This protein binds this small molecule.
Small molecule (SMILES): CCCCCCCCCO[C@@H]1O[C@H](CO)[C@@H](O[C@H]2O[C@H](CO)[C@@H](O)[C@H](O)[C@H]2O)[C@H](O)[C@H]1O

Binding-site contacts:
Ligand atom O6 contacts residue TYR192 of chain 1.A at 3.8 Å.
Ligand atom C22 contacts residue ILE316 of chain 1.A at 4.3 Å (hydrophobic).
Ligand atom O16 contacts residue LYS315 of chain 1.A at 4.4 Å.
Ligand atom C25 contacts residue LEU314 of chain 1.A at 4.4 Å (hydrophobic).
Ligand atom C1 contacts residue LEU314 of chain 1.A at 3.7 Å (hydrophobic).
Ligand atom O2 contacts residue ASN193 of chain 1.A at 4.1 Å.
Ligand atom C22 contacts residue ILE183 of chain 1.A at 3.6 Å (hydrophobic).
Ligand atom O6 contacts residue PRO187 of chain 1.A at 4.0 Å.
Ligand atom C28 contacts residue ILE183 of chain 1.A at 4.4 Å (hydrophobic).
Ligand atom C7 contacts residue LYS315 of chain 1.A at 3.9 Å.
Ligand atom C9 contacts residue LYS315 of chain 1.A at 4.3 Å.
Ligand atom C4 contacts residue LYS315 of chain 1.A at 3.6 Å.
Ligand atom C57 contacts residue PRO187 of chain 1.A at 3.9 Å (hydrophobic).
Ligand atom C6 contacts residue LEU314 of chain 1.A at 4.1 Å (hydrophobic).
Ligand atom C11 contacts residue TYR192 of chain 1.A at 4.2 Å (hydrophobic).
Ligand atom C2 contacts residue LEU314 of chain 1.A at 4.2 Å (hydrophobic).
Ligand atom O2 contacts residue LYS315 of chain 1.A at 3.8 Å.
Ligand atom O2 contacts residue GLY196 of chain 1.A at 3.9 Å.
Ligand atom O61 contacts residue LYS315 of chain 1.A at 3.8 Å.
Ligand atom C18 contacts residue ILE316 of chain 1.A at 3.8 Å (hydrophobic).
Ligand atom C18 contacts residue ILE183 of chain 1.A at 4.3 Å (hydrophobic).
Ligand atom C9 contacts residue TYR192 of chain 1.A at 4.3 Å (hydrophobic).
Ligand atom C19 contacts residue LEU314 of chain 1.A at 4.3 Å (hydrophobic).
Ligand atom O61 contacts residue PRO187 of chain 1.A at 3.1 Å.
Ligand atom C8 contacts residue LYS315 of chain 1.A at 4.2 Å.
Ligand atom O4 contacts residue LYS315 of chain 1.A at 4.1 Å.
Ligand atom C57 contacts residue LYS315 of chain 1.A at 4.1 Å.
Ligand atom C3 contacts residue LYS315 of chain 1.A at 3.9 Å.
Ligand atom C18 contacts residue LEU314 of chain 1.A at 3.3 Å (hydrophobic).
Ligand atom C2 contacts residue LYS315 of chain 1.A at 4.3 Å.
Ligand atom C31 contacts residue PHE372 of chain 1.A at 4.5 Å (hydrophobic).
Ligand atom O16 contacts residue LEU314 of chain 1.A at 3.8 Å.
Ligand atom O49 contacts residue LEU314 of chain 1.A at 2.7 Å (h-bond).
Ligand atom O2 contacts residue TYR192 of chain 1.A at 4.0 Å.
Ligand atom C34 contacts residue PHE368 of chain 1.A at 4.2 Å (hydrophobic).

Sequence of chain 1.A:
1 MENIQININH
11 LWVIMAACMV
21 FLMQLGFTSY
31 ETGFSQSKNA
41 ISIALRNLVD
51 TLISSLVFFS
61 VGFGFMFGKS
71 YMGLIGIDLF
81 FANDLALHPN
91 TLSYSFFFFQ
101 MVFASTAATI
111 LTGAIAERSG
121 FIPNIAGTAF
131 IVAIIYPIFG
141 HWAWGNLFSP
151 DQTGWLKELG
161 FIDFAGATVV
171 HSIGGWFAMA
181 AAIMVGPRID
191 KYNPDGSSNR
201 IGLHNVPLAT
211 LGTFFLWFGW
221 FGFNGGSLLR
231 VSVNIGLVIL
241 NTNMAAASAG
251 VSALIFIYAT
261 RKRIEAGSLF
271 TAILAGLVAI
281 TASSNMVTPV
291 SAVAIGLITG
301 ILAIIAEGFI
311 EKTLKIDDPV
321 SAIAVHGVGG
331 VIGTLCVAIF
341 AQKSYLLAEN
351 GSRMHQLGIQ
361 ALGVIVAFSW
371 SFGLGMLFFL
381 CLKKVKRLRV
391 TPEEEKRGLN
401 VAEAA